Sequence of chain 40.A:
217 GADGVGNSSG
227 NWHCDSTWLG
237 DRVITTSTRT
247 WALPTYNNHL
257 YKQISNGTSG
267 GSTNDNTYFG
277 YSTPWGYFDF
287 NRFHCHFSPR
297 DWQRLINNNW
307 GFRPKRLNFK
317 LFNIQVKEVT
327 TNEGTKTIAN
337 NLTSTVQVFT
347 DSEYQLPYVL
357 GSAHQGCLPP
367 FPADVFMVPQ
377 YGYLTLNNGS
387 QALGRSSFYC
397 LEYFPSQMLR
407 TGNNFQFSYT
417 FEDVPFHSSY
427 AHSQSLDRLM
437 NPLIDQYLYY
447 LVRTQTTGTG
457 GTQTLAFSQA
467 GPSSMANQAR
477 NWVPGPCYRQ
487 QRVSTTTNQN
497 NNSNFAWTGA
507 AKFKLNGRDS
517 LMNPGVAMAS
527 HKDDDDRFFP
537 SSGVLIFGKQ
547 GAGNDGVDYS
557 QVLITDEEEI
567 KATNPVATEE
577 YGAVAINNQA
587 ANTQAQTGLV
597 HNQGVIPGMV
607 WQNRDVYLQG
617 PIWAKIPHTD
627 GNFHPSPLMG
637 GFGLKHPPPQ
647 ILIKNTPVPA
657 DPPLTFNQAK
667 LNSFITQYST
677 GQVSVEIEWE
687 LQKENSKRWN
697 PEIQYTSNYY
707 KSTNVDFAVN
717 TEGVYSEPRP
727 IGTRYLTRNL

Binding-site contacts:
Ligand atom N6 contacts residue SER632 of chain 40.A at 3.3 Å (h-bond).
Ligand atom C1' contacts residue HIS630 of chain 40.A at 4.0 Å.
Ligand atom C6 contacts residue GLY639 of chain 40.A at 3.8 Å.
Ligand atom N1 contacts residue VAL420 of chain 40.A at 3.7 Å.
Ligand atom C5 contacts residue PRO421 of chain 40.A at 4.1 Å (hydrophobic).
Ligand atom C2' contacts residue HIS630 of chain 40.A at 3.2 Å.
Ligand atom N3 contacts residue PRO631 of chain 40.A at 3.6 Å.
Ligand atom N6 contacts residue VAL420 of chain 40.A at 4.0 Å.
Ligand atom N7 contacts residue PRO421 of chain 40.A at 4.2 Å.
Ligand atom C6 contacts residue PRO421 of chain 40.A at 4.1 Å (hydrophobic).
Ligand atom C3' contacts residue HIS630 of chain 40.A at 4.4 Å.
Ligand atom N6 contacts residue GLY637 of chain 40.A at 3.7 Å.
Ligand atom C5 contacts residue PRO631 of chain 40.A at 4.2 Å (hydrophobic).
Ligand atom C6 contacts residue PRO631 of chain 40.A at 3.9 Å (hydrophobic).
Ligand atom N6 contacts residue GLY639 of chain 40.A at 3.6 Å (h-bond).
Ligand atom N1 contacts residue GLY639 of chain 40.A at 3.1 Å (h-bond).
Ligand atom C8 contacts residue PRO421 of chain 40.A at 4.3 Å (hydrophobic).
Ligand atom O1P contacts residue LYS641 of chain 58.A at 4.0 Å.
Ligand atom C2 contacts residue VAL420 of chain 40.A at 4.3 Å (hydrophobic).
Ligand atom N1 contacts residue PHE638 of chain 40.A at 4.3 Å.
Ligand atom N7 contacts residue HIS630 of chain 40.A at 4.1 Å.
Ligand atom N1 contacts residue PRO631 of chain 40.A at 3.5 Å (h-bond).
Ligand atom N1 contacts residue PRO421 of chain 40.A at 4.3 Å.
Ligand atom C5 contacts residue SER632 of chain 40.A at 4.1 Å.
Ligand atom C4 contacts residue PRO421 of chain 40.A at 4.3 Å (hydrophobic).
Ligand atom N3 contacts residue GLY639 of chain 40.A at 4.3 Å.
Ligand atom C8 contacts residue HIS630 of chain 40.A at 3.3 Å.
Ligand atom C6 contacts residue SER632 of chain 40.A at 3.9 Å.
Ligand atom N7 contacts residue ASN609 of chain 40.A at 3.8 Å.
Ligand atom C1' contacts residue PRO631 of chain 40.A at 4.3 Å (hydrophobic).
Ligand atom C2 contacts residue PRO421 of chain 40.A at 4.5 Å (hydrophobic).
Ligand atom C6 contacts residue VAL420 of chain 40.A at 4.0 Å (hydrophobic).
Ligand atom O2P contacts residue ASP626 of chain 58.A at 4.2 Å.
Ligand atom N9 contacts residue HIS630 of chain 40.A at 4.2 Å.
Ligand atom C2 contacts residue GLY639 of chain 40.A at 3.1 Å.
Ligand atom N7 contacts residue SER632 of chain 40.A at 4.1 Å.
Ligand atom N6 contacts residue PHE638 of chain 40.A at 3.9 Å.
Ligand atom N9 contacts residue PRO421 of chain 40.A at 4.4 Å.
Ligand atom C2 contacts residue PRO631 of chain 40.A at 3.3 Å (hydrophobic).
Ligand atom C4 contacts residue PRO631 of chain 40.A at 4.0 Å (hydrophobic).

Sequence of chain 58.A:
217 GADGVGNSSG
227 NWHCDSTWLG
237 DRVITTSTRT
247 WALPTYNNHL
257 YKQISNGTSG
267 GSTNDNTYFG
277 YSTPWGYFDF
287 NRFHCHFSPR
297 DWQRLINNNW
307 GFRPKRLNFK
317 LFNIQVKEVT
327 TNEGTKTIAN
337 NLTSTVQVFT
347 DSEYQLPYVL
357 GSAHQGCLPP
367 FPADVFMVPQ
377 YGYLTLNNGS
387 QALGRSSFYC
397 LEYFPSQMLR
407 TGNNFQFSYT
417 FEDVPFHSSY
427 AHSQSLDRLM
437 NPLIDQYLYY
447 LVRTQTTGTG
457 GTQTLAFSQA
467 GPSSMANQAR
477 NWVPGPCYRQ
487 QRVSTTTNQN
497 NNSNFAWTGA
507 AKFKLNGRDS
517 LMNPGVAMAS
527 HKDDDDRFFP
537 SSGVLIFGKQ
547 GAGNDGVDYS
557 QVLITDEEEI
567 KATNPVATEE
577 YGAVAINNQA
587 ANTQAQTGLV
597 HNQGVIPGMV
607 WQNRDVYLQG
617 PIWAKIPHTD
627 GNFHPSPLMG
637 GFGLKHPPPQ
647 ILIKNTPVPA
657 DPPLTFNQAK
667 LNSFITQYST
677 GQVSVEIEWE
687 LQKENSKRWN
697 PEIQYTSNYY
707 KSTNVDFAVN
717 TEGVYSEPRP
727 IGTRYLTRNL

A protein and the small-molecule ligand that binds it are described below.
Small molecule (SMILES): Nc1ncnc2c1ncn2[C@H]1C[C@H](O)[C@@H](COP(=O)(O)O)O1